Sequence of chain 1.E:
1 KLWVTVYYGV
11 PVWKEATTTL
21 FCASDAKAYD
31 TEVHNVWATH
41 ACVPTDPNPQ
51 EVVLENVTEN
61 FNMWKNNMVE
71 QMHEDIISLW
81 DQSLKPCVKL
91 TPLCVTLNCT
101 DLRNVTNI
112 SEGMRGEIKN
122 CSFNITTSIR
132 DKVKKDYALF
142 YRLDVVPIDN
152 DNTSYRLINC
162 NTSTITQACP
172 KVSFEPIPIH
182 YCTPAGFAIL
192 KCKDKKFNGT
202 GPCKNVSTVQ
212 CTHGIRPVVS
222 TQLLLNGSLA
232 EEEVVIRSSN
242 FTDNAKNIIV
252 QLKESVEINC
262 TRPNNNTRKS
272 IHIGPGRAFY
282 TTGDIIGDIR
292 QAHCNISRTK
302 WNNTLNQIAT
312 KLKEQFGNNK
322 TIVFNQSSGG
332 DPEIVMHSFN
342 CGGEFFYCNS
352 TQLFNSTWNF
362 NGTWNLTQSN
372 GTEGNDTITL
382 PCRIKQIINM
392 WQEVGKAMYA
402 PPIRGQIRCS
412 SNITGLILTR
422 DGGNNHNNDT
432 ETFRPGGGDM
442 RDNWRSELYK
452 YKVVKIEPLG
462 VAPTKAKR

Binding-site contacts:
Ligand atom C6 contacts residue ASN307 of chain 1.E at 3.8 Å.
Ligand atom C5 contacts residue TRP359 of chain 1.E at 4.2 Å (hydrophobic).
Ligand atom C1 contacts residue ASN303 of chain 1.E at 1.4 Å.
Ligand atom O4 contacts residue GLY363 of chain 1.E at 4.2 Å.
Ligand atom O5 contacts residue TRP359 of chain 1.E at 4.4 Å.
Ligand atom C5 contacts residue ASN307 of chain 1.E at 4.0 Å.
Ligand atom C8 contacts residue ASN303 of chain 1.E at 3.6 Å.
Ligand atom C2 contacts residue ASN303 of chain 1.E at 2.6 Å.
Ligand atom C2 contacts residue THR368 of chain 1.E at 3.7 Å.
Ligand atom C6 contacts residue GLY363 of chain 1.E at 4.4 Å.
Ligand atom O5 contacts residue ASN366 of chain 1.E at 3.9 Å.
Ligand atom O5 contacts residue THR368 of chain 1.E at 4.4 Å.
Ligand atom O7 contacts residue TRP359 of chain 1.E at 3.6 Å.
Ligand atom C6 contacts residue NAG1 of chain 1.XB at 4.0 Å.
Ligand atom O5 contacts residue ASN307 of chain 1.E at 3.2 Å (h-bond).
Ligand atom O6 contacts residue ASN366 of chain 1.E at 2.6 Å (h-bond).
Ligand atom N2 contacts residue ASN303 of chain 1.E at 3.1 Å (h-bond).
Ligand atom O5 contacts residue GLY363 of chain 1.E at 3.7 Å.
Ligand atom C1 contacts residue THR368 of chain 1.E at 3.9 Å.
Ligand atom C5 contacts residue ASN366 of chain 1.E at 4.2 Å.
Ligand atom O5 contacts residue ASN303 of chain 1.E at 2.4 Å (h-bond).
Ligand atom C3 contacts residue ASN303 of chain 1.E at 3.9 Å.
Ligand atom O7 contacts residue THR364 of chain 1.E at 4.4 Å.
Ligand atom C6 contacts residue ASN366 of chain 1.E at 3.4 Å.
Ligand atom C5 contacts residue GLY363 of chain 1.E at 3.6 Å.
Ligand atom C1 contacts residue ASN307 of chain 1.E at 4.0 Å.
Ligand atom C7 contacts residue ASN303 of chain 1.E at 3.1 Å.
Ligand atom C1 contacts residue GLY363 of chain 1.E at 3.8 Å.
Ligand atom N2 contacts residue THR368 of chain 1.E at 3.7 Å.
Ligand atom C4 contacts residue ASN303 of chain 1.E at 4.3 Å.
Ligand atom C1 contacts residue TRP359 of chain 1.E at 3.9 Å (hydrophobic).
Ligand atom C6 contacts residue THR364 of chain 1.E at 4.1 Å.
Ligand atom O6 contacts residue THR364 of chain 1.E at 4.4 Å.
Ligand atom C3 contacts residue TRP359 of chain 1.E at 4.3 Å (hydrophobic).
Ligand atom O7 contacts residue GLY363 of chain 1.E at 3.6 Å (h-bond).
Ligand atom C5 contacts residue ASN303 of chain 1.E at 3.6 Å.
Ligand atom O7 contacts residue ASN360 of chain 1.E at 4.4 Å.
Ligand atom O6 contacts residue NAG1 of chain 1.XB at 4.4 Å.
Ligand atom O7 contacts residue ASN303 of chain 1.E at 3.2 Å (h-bond).
Ligand atom O6 contacts residue GLY363 of chain 1.E at 4.1 Å.

This small molecule binds to this protein.
Small molecule (SMILES): CC(=O)N[C@H]1[C@H](O[C@H]2[C@H](O)[C@@H](NC(C)=O)CO[C@@H]2CO)O[C@H](CO)[C@@H](O[C@@H]2O[C@H](CO)[C@@H](O)[C@H](O)[C@@H]2O)[C@@H]1O